Sequence of chain 1.A:
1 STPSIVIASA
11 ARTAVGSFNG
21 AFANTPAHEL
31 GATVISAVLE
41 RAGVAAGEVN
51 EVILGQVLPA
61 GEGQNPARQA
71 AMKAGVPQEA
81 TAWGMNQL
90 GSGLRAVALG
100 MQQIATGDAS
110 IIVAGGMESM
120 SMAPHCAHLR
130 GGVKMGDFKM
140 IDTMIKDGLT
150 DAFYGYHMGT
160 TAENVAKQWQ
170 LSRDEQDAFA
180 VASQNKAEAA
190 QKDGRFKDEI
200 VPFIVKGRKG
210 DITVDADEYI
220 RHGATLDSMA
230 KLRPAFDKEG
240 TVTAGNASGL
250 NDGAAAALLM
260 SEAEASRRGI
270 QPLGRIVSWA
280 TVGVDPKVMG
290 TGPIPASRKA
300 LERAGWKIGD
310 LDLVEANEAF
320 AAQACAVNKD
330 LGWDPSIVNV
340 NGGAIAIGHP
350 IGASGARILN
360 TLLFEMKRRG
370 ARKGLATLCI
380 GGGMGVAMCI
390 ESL

A protein and the small-molecule ligand that binds it are described below.
Small molecule (SMILES): CC(=O)OCCNC(=O)CCNC(=O)[C@H](O)C(C)(C)COC(=O)C(C)(C)C

Sequence of chain 1.D:
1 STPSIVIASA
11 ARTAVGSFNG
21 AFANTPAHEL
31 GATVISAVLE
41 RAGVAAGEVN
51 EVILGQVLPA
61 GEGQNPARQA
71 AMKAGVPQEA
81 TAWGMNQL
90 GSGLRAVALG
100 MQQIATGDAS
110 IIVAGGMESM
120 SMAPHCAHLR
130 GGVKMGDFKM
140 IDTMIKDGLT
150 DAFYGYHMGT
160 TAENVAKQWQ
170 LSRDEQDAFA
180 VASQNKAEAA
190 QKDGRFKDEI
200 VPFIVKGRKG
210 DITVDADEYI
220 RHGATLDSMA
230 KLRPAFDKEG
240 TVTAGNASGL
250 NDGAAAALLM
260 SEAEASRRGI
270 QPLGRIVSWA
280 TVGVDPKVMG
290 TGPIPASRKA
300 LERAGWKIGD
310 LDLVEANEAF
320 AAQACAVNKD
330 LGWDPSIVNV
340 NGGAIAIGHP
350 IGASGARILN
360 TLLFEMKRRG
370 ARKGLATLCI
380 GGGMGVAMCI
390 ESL

Binding-site contacts:
Ligand atom OPA contacts residue ALA243 of chain 1.A at 3.6 Å.
Ligand atom CT5 contacts residue MET134 of chain 1.D at 3.7 Å (hydrophobic).
Ligand atom CPA contacts residue ALA243 of chain 1.A at 3.9 Å (hydrophobic).
Ligand atom CP3 contacts residue SER247 of chain 1.A at 3.7 Å.
Ligand atom CP2 contacts residue HIS348 of chain 1.A at 3.9 Å.
Ligand atom OA6 contacts residue MET134 of chain 1.D at 3.9 Å.
Ligand atom CPC contacts residue MET134 of chain 1.D at 4.1 Å (hydrophobic).
Ligand atom OP1 contacts residue HIS348 of chain 1.A at 3.1 Å.
Ligand atom CP3 contacts residue GLY248 of chain 1.A at 3.5 Å.
Ligand atom CP2 contacts residue SER247 of chain 1.A at 3.9 Å.
Ligand atom O1 contacts residue MET157 of chain 1.A at 3.7 Å.
Ligand atom NP4 contacts residue SER247 of chain 1.A at 3.0 Å (h-bond).
Ligand atom OPA contacts residue ALA234 of chain 1.A at 3.7 Å.
Ligand atom CPD contacts residue ALA234 of chain 1.A at 3.8 Å (hydrophobic).
Ligand atom C2 contacts residue CSO89 of chain 1.A at 3.9 Å.
Ligand atom OP1 contacts residue PHE319 of chain 1.A at 3.9 Å.
Ligand atom CP3 contacts residue HIS348 of chain 1.A at 4.0 Å.
Ligand atom C2 contacts residue MET157 of chain 1.A at 3.7 Å (hydrophobic).
Ligand atom CT4 contacts residue ILE144 of chain 1.A at 4.1 Å (hydrophobic).
Ligand atom NP4 contacts residue GLY248 of chain 1.A at 3.9 Å.
Ligand atom CP2 contacts residue PHE319 of chain 1.A at 3.7 Å (hydrophobic).
Ligand atom C1 contacts residue HIS348 of chain 1.A at 3.8 Å.
Ligand atom CP5 contacts residue SER247 of chain 1.A at 4.0 Å.
Ligand atom CP7 contacts residue SER247 of chain 1.A at 3.7 Å.
Ligand atom C2 contacts residue ALA318 of chain 1.A at 4.0 Å (hydrophobic).
Ligand atom CP2 contacts residue ALA318 of chain 1.A at 3.1 Å (hydrophobic).
Ligand atom CT5 contacts residue LEU148 of chain 1.A at 4.0 Å (hydrophobic).
Ligand atom CP6 contacts residue SER247 of chain 1.A at 4.0 Å.
Ligand atom CT3 contacts residue HIS156 of chain 1.A at 3.9 Å.
Ligand atom C1 contacts residue MET157 of chain 1.A at 4.1 Å (hydrophobic).
Ligand atom C1 contacts residue PHE319 of chain 1.A at 3.7 Å (hydrophobic).
Ligand atom C2 contacts residue MET288 of chain 1.A at 3.6 Å (hydrophobic).
Ligand atom CPE contacts residue MET134 of chain 1.D at 4.1 Å (hydrophobic).
Ligand atom CT4 contacts residue HIS156 of chain 1.A at 3.4 Å.
Ligand atom O1 contacts residue LEU148 of chain 1.A at 3.7 Å.
Ligand atom O1 contacts residue PHE319 of chain 1.A at 3.9 Å.
Ligand atom OP1 contacts residue ALA318 of chain 1.A at 3.6 Å.
Ligand atom C2 contacts residue PHE319 of chain 1.A at 3.8 Å (hydrophobic).
Ligand atom CT3 contacts residue PHE235 of chain 1.A at 3.3 Å (hydrophobic).
Ligand atom OP5 contacts residue LEU148 of chain 1.A at 3.7 Å.